Sequence of chain 1.A:
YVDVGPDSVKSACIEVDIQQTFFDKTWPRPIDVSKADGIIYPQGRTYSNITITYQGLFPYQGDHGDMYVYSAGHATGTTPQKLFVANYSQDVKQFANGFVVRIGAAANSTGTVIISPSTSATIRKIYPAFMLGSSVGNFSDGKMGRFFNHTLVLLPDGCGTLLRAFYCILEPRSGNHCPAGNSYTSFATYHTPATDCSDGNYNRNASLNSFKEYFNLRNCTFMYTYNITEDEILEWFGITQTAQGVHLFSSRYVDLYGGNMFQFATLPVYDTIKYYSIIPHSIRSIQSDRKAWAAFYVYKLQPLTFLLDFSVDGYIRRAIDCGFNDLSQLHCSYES

Binding-site contacts:
Ligand atom O7 contacts residue ARG204 of chain 1.A at 4.5 Å.
Ligand atom O7 contacts residue ASN227 of chain 1.A at 3.1 Å (h-bond).
Ligand atom C2 contacts residue ASN227 of chain 1.A at 2.5 Å.
Ligand atom C1 contacts residue ARG204 of chain 1.A at 3.5 Å.
Ligand atom C5 contacts residue ARG204 of chain 1.A at 4.1 Å.
Ligand atom C7 contacts residue ASN227 of chain 1.A at 3.3 Å.
Ligand atom C3 contacts residue ASN227 of chain 1.A at 3.8 Å.
Ligand atom N2 contacts residue ASN227 of chain 1.A at 3.0 Å (h-bond).
Ligand atom C1 contacts residue ASN227 of chain 1.A at 1.5 Å.
Ligand atom C5 contacts residue ASN227 of chain 1.A at 3.8 Å.
Ligand atom O5 contacts residue ASN227 of chain 1.A at 2.4 Å (h-bond).
Ligand atom O5 contacts residue ARG204 of chain 1.A at 3.4 Å (salt-bridge).
Ligand atom C4 contacts residue ASN227 of chain 1.A at 4.3 Å.

This protein binds this small molecule.
Small molecule (SMILES): CC(=O)N[C@H]1[C@H](O[C@H]2[C@H](O)[C@@H](NC(C)=O)CO[C@@H]2CO)O[C@H](CO)[C@@H](O)[C@@H]1O